Binding-site contacts:
Ligand atom O43 contacts residue GLU36 of chain 1.A at 4.5 Å.
Ligand atom O6 contacts residue ARG11 of chain 1.A at 2.4 Å (salt-bridge).
Ligand atom P5 contacts residue LYS57 of chain 1.A at 3.5 Å.
Ligand atom O43 contacts residue GLY12 of chain 1.A at 3.9 Å.
Ligand atom P4 contacts residue LYS61 of chain 1.A at 3.8 Å.
Ligand atom O12 contacts residue ARG11 of chain 1.A at 3.1 Å (salt-bridge).
Ligand atom O42 contacts residue LYS57 of chain 1.A at 2.6 Å (salt-bridge).
Ligand atom O53 contacts residue TYR53 of chain 1.A at 4.0 Å.
Ligand atom O43 contacts residue LYS61 of chain 1.A at 2.6 Å (salt-bridge).
Ligand atom O5 contacts residue GLY12 of chain 1.A at 3.3 Å.
Ligand atom O52 contacts residue GLY12 of chain 1.A at 4.0 Å.
Ligand atom P4 contacts residue LYS57 of chain 1.A at 4.1 Å.
Ligand atom O13 contacts residue ARG11 of chain 1.A at 3.4 Å (salt-bridge).
Ligand atom O42 contacts residue LYS61 of chain 1.A at 4.3 Å.
Ligand atom O41 contacts residue TYR58 of chain 1.A at 3.9 Å.
Ligand atom P1 contacts residue ARG11 of chain 1.A at 3.4 Å.
Ligand atom P5 contacts residue GLY12 of chain 1.A at 3.9 Å.
Ligand atom O1 contacts residue ARG11 of chain 1.A at 2.7 Å (salt-bridge).
Ligand atom O41 contacts residue ASN39 of chain 1.A at 3.7 Å.
Ligand atom O42 contacts residue GLY12 of chain 1.A at 4.1 Å.
Ligand atom O53 contacts residue GLY12 of chain 1.A at 3.3 Å (h-bond).
Ligand atom O52 contacts residue ARG11 of chain 1.A at 4.1 Å.
Ligand atom C6 contacts residue ARG11 of chain 1.A at 3.2 Å.
Ligand atom C5 contacts residue GLY12 of chain 1.A at 4.4 Å.
Ligand atom O53 contacts residue ARG11 of chain 1.A at 4.4 Å.
Ligand atom C1 contacts residue ARG11 of chain 1.A at 3.5 Å.
Ligand atom C1C contacts residue ARG11 of chain 1.A at 3.8 Å.
Ligand atom O41 contacts residue GLU36 of chain 1.A at 4.5 Å.
Ligand atom O42 contacts residue TYR58 of chain 1.A at 4.4 Å.
Ligand atom O53 contacts residue LYS57 of chain 1.A at 2.6 Å (salt-bridge).
Ligand atom O41 contacts residue LYS61 of chain 1.A at 3.9 Å.
Ligand atom O51 contacts residue LYS57 of chain 1.A at 3.4 Å (salt-bridge).
Ligand atom O5 contacts residue LYS57 of chain 1.A at 4.1 Å.
Ligand atom O2 contacts residue VAL15 of chain 1.A at 3.7 Å.

Sequence of chain 1.A:
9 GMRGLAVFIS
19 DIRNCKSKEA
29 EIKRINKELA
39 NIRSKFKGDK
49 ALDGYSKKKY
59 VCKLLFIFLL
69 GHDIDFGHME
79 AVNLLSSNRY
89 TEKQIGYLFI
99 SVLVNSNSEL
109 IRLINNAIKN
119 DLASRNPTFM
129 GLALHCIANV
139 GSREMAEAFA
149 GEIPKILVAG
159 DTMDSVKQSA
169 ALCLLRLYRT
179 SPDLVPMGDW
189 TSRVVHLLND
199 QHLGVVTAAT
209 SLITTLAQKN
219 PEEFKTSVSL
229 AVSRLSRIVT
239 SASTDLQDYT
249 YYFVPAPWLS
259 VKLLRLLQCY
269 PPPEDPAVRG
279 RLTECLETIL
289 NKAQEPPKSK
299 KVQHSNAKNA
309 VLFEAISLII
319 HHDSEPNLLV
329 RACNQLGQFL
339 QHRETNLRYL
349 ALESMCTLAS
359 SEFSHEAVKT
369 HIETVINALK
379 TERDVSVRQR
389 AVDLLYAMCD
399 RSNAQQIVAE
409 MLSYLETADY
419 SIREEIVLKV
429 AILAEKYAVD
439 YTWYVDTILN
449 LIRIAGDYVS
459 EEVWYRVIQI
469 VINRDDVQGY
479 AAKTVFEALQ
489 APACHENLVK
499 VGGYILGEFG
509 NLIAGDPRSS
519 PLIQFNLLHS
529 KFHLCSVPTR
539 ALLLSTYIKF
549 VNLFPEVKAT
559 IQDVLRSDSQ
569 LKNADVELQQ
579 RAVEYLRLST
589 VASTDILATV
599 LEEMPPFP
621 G

This small molecule binds to this protein.
Small molecule (SMILES): CCCCCCCC(=O)OC[C@H](COP(=O)(O)O[C@@H]1[C@H](O)[C@H](O)[C@@H](OP(=O)(O)O)[C@H](OP(=O)(O)O)[C@H]1O)OC(=O)CCCCCCC